Sequence of chain 1.B:
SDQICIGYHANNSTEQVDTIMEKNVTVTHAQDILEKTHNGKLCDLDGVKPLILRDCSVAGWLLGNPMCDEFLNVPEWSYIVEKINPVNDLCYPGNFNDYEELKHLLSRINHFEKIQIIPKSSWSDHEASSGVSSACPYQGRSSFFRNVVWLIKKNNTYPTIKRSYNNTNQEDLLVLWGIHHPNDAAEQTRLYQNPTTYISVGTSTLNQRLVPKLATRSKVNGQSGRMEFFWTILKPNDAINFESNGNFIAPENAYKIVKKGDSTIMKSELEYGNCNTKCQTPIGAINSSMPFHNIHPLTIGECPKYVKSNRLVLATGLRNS

Sequence of chain 1.C:
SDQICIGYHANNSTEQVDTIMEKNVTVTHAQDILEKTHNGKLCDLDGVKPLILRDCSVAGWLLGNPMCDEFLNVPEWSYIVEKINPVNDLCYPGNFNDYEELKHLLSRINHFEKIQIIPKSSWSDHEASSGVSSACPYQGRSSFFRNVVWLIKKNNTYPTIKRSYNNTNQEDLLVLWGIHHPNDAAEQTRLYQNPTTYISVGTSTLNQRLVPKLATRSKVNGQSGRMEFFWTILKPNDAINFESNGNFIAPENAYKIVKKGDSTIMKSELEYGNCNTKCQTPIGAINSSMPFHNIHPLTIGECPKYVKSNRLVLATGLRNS

This protein binds this small molecule.
Small molecule (SMILES): CC(=O)N[C@@H]1[C@@H](O)[C@H](O)[C@@H](CO)O[C@H]1O

Binding-site contacts:
Ligand atom C7 contacts residue ASN166 of chain 1.B at 3.2 Å.
Ligand atom C7 contacts residue ALA239 of chain 1.B at 4.2 Å (hydrophobic).
Ligand atom C4 contacts residue ASN237 of chain 1.B at 4.2 Å.
Ligand atom O5 contacts residue ASN237 of chain 1.B at 4.3 Å.
Ligand atom C2 contacts residue ASN237 of chain 1.B at 3.6 Å.
Ligand atom C1 contacts residue ASN166 of chain 1.B at 1.5 Å.
Ligand atom O7 contacts residue ASN166 of chain 1.B at 3.2 Å (h-bond).
Ligand atom C5 contacts residue ASN237 of chain 1.B at 3.8 Å.
Ligand atom C8 contacts residue ALA239 of chain 1.B at 3.7 Å (hydrophobic).
Ligand atom O5 contacts residue ASN166 of chain 1.B at 2.4 Å (h-bond).
Ligand atom C8 contacts residue ASP238 of chain 1.B at 3.9 Å.
Ligand atom C8 contacts residue ASN237 of chain 1.B at 3.4 Å.
Ligand atom C2 contacts residue ASN166 of chain 1.B at 2.4 Å.
Ligand atom C3 contacts residue ASN237 of chain 1.B at 3.8 Å.
Ligand atom O3 contacts residue ASN237 of chain 1.B at 4.4 Å.
Ligand atom C1 contacts residue ASN237 of chain 1.B at 3.9 Å.
Ligand atom O7 contacts residue ALA239 of chain 1.B at 4.1 Å.
Ligand atom O4 contacts residue ASN237 of chain 1.B at 4.3 Å.
Ligand atom C7 contacts residue ASN237 of chain 1.B at 3.5 Å.
Ligand atom N2 contacts residue ASN166 of chain 1.B at 2.8 Å (h-bond).
Ligand atom C3 contacts residue ASN166 of chain 1.B at 3.8 Å.
Ligand atom C5 contacts residue ASN166 of chain 1.B at 3.7 Å.
Ligand atom C4 contacts residue ASN166 of chain 1.B at 4.2 Å.
Ligand atom C8 contacts residue SER218 of chain 1.C at 3.8 Å.
Ligand atom N2 contacts residue ASN237 of chain 1.B at 2.7 Å (h-bond).